Sequence of chain 2.A:
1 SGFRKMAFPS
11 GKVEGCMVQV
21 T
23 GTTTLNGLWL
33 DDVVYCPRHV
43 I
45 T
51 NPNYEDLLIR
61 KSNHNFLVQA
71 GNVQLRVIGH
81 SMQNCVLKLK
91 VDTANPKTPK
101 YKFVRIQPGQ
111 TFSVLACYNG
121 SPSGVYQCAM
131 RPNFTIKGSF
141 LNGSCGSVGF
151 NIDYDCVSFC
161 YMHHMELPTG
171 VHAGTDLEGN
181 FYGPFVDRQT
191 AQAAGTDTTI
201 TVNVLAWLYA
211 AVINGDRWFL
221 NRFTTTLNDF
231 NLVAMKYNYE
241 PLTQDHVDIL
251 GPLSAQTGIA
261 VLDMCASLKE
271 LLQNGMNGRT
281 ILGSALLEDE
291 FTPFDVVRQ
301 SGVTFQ

Binding-site contacts:
Ligand atom O2 contacts residue GLY143 of chain 1.A at 3.2 Å (h-bond).
Ligand atom C27 contacts residue PRO168 of chain 1.A at 3.7 Å (hydrophobic).
Ligand atom C8 contacts residue ASN142 of chain 1.A at 3.3 Å.
Ligand atom C6 contacts residue HIS163 of chain 1.A at 3.6 Å.
Ligand atom C26 contacts residue THR190 of chain 1.A at 3.2 Å.
Ligand atom C33 contacts residue HIS41 of chain 1.A at 3.6 Å.
Ligand atom O2 contacts residue SER144 of chain 1.A at 3.0 Å (h-bond).
Ligand atom C31 contacts residue THR190 of chain 1.A at 3.3 Å.
Ligand atom C13 contacts residue GLU166 of chain 1.A at 3.7 Å.
Ligand atom O3 contacts residue GLU166 of chain 1.A at 3.6 Å.
Ligand atom C32 contacts residue CYS145 of chain 1.A at 2.7 Å (hydrophobic).
Ligand atom O contacts residue MET165 of chain 1.A at 3.1 Å.
Ligand atom O6 contacts residue GLN189 of chain 1.A at 3.3 Å.
Ligand atom C9 contacts residue ASN142 of chain 1.A at 3.5 Å.
Ligand atom C31 contacts residue GLN189 of chain 1.A at 3.5 Å.
Ligand atom C22 contacts residue ASP187 of chain 1.A at 3.5 Å.
Ligand atom C12 contacts residue GLN189 of chain 1.A at 3.6 Å.
Ligand atom O3 contacts residue HIS172 of chain 1.A at 3.6 Å.
Ligand atom O5 contacts residue MET165 of chain 1.A at 3.5 Å.
Ligand atom O5 contacts residue GLU166 of chain 1.A at 3.6 Å.
Ligand atom N contacts residue GLN189 of chain 1.A at 3.0 Å (h-bond).
Ligand atom C10 contacts residue GLU166 of chain 1.A at 3.5 Å.
Ligand atom C15 contacts residue GLU166 of chain 1.A at 3.7 Å.
Ligand atom N2 contacts residue GLU166 of chain 1.A at 3.2 Å (salt-bridge).
Ligand atom C22 contacts residue ARG188 of chain 1.A at 3.6 Å.
Ligand atom N2 contacts residue PHE140 of chain 1.A at 3.5 Å (h-bond).
Ligand atom C5 contacts residue CYS145 of chain 1.A at 3.1 Å (hydrophobic).
Ligand atom O3 contacts residue HIS163 of chain 1.A at 2.7 Å (h-bond).
Ligand atom O contacts residue GLU166 of chain 1.A at 3.0 Å (salt-bridge).
Ligand atom N3 contacts residue GLU166 of chain 1.A at 2.9 Å (salt-bridge).
Ligand atom N1 contacts residue HIS164 of chain 1.A at 2.8 Å (h-bond).
Ligand atom O3 contacts residue PHE140 of chain 1.A at 3.3 Å.
Ligand atom C20 contacts residue GLU166 of chain 1.A at 3.6 Å.
Ligand atom N4 contacts residue HIS164 of chain 1.A at 3.4 Å (h-bond).
Ligand atom C23 contacts residue ASP187 of chain 1.A at 3.3 Å.
Ligand atom C33 contacts residue CYS145 of chain 1.A at 1.8 Å (hydrophobic).
Ligand atom O2 contacts residue CYS145 of chain 1.A at 2.8 Å (h-bond).
Ligand atom C11 contacts residue GLN189 of chain 1.A at 3.7 Å.
Ligand atom O2 contacts residue LEU141 of chain 1.A at 3.7 Å.
Ligand atom C16 contacts residue THR190 of chain 1.A at 3.2 Å.

Sequence of chain 1.A:
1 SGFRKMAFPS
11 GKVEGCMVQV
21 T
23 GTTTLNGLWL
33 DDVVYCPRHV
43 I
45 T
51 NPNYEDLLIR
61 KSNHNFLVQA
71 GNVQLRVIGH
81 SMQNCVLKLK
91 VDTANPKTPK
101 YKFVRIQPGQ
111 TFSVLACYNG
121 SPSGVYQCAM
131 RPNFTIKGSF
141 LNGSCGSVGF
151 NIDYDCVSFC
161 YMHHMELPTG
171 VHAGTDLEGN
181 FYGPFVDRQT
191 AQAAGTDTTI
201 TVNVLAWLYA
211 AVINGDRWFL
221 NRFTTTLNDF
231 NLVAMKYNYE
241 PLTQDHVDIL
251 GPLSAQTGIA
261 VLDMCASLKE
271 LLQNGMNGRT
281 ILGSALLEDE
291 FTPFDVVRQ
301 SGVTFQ

This protein binds this small molecule.
Small molecule (SMILES): CCC(=O)N(C[C@@H]1CCNC1=O)NC(=O)[C@H](CC1CCCCC1)NC(=O)[C@@H](NC(=O)OCc1ccccc1)[C@@H](C)OC(C)(C)C